A small-molecule ligand and the protein it binds are described below.
Small molecule (SMILES): CC(=O)N[C@@H]1[C@@H](O)[C@H](O)[C@@H](CO)O[C@H]1O

Sequence of chain 1.B:
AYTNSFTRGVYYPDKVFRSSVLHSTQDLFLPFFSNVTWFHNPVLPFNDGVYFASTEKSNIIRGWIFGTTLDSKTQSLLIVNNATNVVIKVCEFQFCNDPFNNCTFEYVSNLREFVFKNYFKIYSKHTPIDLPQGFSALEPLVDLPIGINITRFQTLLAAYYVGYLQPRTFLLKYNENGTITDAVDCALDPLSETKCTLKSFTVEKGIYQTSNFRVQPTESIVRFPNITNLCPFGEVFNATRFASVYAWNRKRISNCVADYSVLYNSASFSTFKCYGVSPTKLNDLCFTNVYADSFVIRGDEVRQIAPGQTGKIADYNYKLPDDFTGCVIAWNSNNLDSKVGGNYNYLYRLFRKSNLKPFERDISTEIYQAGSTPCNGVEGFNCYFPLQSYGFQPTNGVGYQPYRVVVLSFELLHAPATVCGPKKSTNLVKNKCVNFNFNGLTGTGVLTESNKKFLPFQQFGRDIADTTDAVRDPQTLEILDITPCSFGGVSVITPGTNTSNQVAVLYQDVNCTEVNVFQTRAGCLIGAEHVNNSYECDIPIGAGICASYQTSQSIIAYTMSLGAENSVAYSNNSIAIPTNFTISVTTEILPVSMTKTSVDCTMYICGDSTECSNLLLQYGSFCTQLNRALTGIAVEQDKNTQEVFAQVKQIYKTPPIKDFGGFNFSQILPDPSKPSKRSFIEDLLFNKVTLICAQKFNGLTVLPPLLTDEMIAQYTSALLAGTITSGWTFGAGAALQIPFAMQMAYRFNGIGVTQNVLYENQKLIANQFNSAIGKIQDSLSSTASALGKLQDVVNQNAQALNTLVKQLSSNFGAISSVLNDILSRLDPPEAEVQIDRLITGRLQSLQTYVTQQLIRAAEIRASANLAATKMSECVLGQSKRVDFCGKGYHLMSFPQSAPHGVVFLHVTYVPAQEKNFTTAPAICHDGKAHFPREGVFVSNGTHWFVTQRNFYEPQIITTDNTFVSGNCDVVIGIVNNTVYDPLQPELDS

Binding-site contacts:
Ligand atom C8 contacts residue LYS1073 of chain 1.A at 4.3 Å.
Ligand atom C1 contacts residue GLN895 of chain 1.B at 4.3 Å.
Ligand atom C8 contacts residue ASN1074 of chain 1.A at 4.5 Å.
Ligand atom O6 contacts residue ALA706 of chain 1.A at 4.1 Å.
Ligand atom C7 contacts residue ASN1074 of chain 1.A at 4.0 Å.
Ligand atom C8 contacts residue GLU1072 of chain 1.A at 3.1 Å.
Ligand atom C2 contacts residue ASN1074 of chain 1.A at 2.5 Å.
Ligand atom O7 contacts residue ASN1074 of chain 1.A at 4.5 Å.
Ligand atom C6 contacts residue ALA706 of chain 1.A at 3.9 Å (hydrophobic).
Ligand atom O5 contacts residue ALA706 of chain 1.A at 4.3 Å.
Ligand atom C1 contacts residue ASN1074 of chain 1.A at 1.4 Å.
Ligand atom O5 contacts residue ASN1074 of chain 1.A at 2.3 Å (h-bond).
Ligand atom C5 contacts residue ASN1074 of chain 1.A at 3.6 Å.
Ligand atom N2 contacts residue ASN1074 of chain 1.A at 3.0 Å (h-bond).
Ligand atom C5 contacts residue ALA706 of chain 1.A at 3.6 Å (hydrophobic).
Ligand atom C3 contacts residue ASN1074 of chain 1.A at 3.8 Å.
Ligand atom C4 contacts residue ASN1074 of chain 1.A at 4.2 Å.

Sequence of chain 1.A:
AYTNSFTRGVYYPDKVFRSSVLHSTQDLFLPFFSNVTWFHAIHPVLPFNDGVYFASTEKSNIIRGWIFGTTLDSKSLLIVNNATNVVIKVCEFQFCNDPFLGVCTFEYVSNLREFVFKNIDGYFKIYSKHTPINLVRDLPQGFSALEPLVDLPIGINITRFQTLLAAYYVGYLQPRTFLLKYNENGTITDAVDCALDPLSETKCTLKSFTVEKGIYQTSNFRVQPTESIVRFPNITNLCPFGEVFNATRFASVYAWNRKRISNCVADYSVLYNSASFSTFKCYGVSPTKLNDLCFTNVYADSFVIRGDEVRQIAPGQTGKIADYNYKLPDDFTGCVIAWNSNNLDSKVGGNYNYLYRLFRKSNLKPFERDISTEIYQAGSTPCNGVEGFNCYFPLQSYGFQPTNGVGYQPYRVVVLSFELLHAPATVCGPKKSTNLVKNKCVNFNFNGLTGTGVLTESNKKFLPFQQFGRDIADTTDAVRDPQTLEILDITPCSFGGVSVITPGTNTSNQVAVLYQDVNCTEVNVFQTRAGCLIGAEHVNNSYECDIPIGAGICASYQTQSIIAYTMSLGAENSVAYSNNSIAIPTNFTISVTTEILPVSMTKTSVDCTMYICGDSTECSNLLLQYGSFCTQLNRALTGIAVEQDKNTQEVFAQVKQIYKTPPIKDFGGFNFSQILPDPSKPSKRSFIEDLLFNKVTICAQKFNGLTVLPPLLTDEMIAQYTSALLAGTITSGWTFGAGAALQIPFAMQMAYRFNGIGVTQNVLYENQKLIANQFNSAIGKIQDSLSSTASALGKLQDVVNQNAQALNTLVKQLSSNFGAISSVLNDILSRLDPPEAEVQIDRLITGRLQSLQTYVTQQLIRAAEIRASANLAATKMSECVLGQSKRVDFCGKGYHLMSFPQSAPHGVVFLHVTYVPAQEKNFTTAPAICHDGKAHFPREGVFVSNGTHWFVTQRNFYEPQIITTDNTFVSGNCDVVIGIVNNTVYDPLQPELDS